Sequence of chain 1.A:
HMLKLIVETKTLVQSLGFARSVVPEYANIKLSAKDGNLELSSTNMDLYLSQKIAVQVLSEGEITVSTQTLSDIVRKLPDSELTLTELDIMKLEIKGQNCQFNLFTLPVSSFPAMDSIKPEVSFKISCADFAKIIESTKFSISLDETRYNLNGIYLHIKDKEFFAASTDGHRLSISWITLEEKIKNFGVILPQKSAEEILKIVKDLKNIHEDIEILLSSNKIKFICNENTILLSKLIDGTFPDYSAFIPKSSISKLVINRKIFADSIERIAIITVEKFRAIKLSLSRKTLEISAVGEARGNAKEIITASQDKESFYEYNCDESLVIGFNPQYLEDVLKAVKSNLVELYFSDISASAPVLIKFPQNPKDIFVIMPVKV

Binding-site contacts:
Ligand atom O contacts residue VAL387 of chain 1.A at 3.6 Å.
Ligand atom CB contacts residue GLY182 of chain 1.A at 3.1 Å.
Ligand atom CG contacts residue MET385 of chain 1.A at 3.6 Å (hydrophobic).
Ligand atom N contacts residue MET385 of chain 1.A at 3.4 Å.
Ligand atom CD1 contacts residue PHE259 of chain 1.A at 3.4 Å (hydrophobic).
Ligand atom O contacts residue MET385 of chain 1.A at 3.7 Å.
Ligand atom CA contacts residue GLY182 of chain 1.A at 3.4 Å.
Ligand atom CD1 contacts residue THR180 of chain 1.A at 3.7 Å.
Ligand atom C contacts residue GLY182 of chain 1.A at 3.6 Å.
Ligand atom CG contacts residue GLY182 of chain 1.A at 3.6 Å.
Ligand atom O contacts residue HIS183 of chain 1.A at 3.8 Å.
Ligand atom CG contacts residue PHE259 of chain 1.A at 3.6 Å (hydrophobic).
Ligand atom O contacts residue PHE259 of chain 1.A at 3.3 Å.
Ligand atom CG2 contacts residue GLY182 of chain 1.A at 3.8 Å.
Ligand atom CD2 contacts residue ARG160 of chain 1.A at 3.4 Å.
Ligand atom CD1 contacts residue ARG184 of chain 1.A at 3.6 Å.
Ligand atom O contacts residue LYS388 of chain 1.A at 3.1 Å (salt-bridge).
Ligand atom CD1 contacts residue LEU185 of chain 1.A at 3.9 Å (hydrophobic).
Ligand atom CG1 contacts residue HIS183 of chain 1.A at 3.6 Å.
Ligand atom CG contacts residue PRO386 of chain 1.A at 3.2 Å (hydrophobic).
Ligand atom CE contacts residue ALA258 of chain 1.A at 3.7 Å (hydrophobic).
Ligand atom CD2 contacts residue ARG160 of chain 1.A at 3.6 Å.
Ligand atom CB contacts residue MET385 of chain 1.A at 3.8 Å (hydrophobic).
Ligand atom CA contacts residue MET385 of chain 1.A at 3.9 Å (hydrophobic).
Ligand atom O contacts residue MET385 of chain 1.A at 3.2 Å.
Ligand atom N contacts residue PHE259 of chain 1.A at 3.9 Å.
Ligand atom C contacts residue MET385 of chain 1.A at 3.6 Å (hydrophobic).
Ligand atom N contacts residue GLY182 of chain 1.A at 2.8 Å (h-bond).
Ligand atom CG contacts residue MET385 of chain 1.A at 3.8 Å (hydrophobic).
Ligand atom CD contacts residue PRO386 of chain 1.A at 3.4 Å (hydrophobic).
Ligand atom CB contacts residue GLY182 of chain 1.A at 3.6 Å.
Ligand atom O contacts residue GLY182 of chain 1.A at 3.9 Å.
Ligand atom CG contacts residue PHE259 of chain 1.A at 3.5 Å (hydrophobic).
Ligand atom C contacts residue PHE259 of chain 1.A at 3.6 Å (hydrophobic).
Ligand atom CD2 contacts residue MET385 of chain 1.A at 3.5 Å (hydrophobic).
Ligand atom CA contacts residue PHE259 of chain 1.A at 3.8 Å (hydrophobic).
Ligand atom CG2 contacts residue HIS183 of chain 1.A at 3.9 Å.
Ligand atom CD2 contacts residue VAL383 of chain 1.A at 3.9 Å (hydrophobic).
Ligand atom CA contacts residue GLY182 of chain 1.A at 3.8 Å.
Ligand atom CE contacts residue PRO386 of chain 1.A at 3.4 Å (hydrophobic).

A protein and the small-molecule ligand that binds it are described below.
Small molecule (SMILES): CC(=O)N(C)[C@H](C(=O)N1C[C@H](C)C[C@H]1C(=O)N(C)[C@@H]1C(=O)N[C@@H](CC(C)C)C(=O)N2C[C@H](C)C[C@H]2C(=O)N[C@@H](CC(C)C)C(=O)N(C)[C@@H](C(C)C)C(=O)N2CCC[C@H]2C(=O)N(C)[C@H](CC(C)C)C(=O)NCC(=O)O[C@@H]1C)C(C)C